Binding-site contacts:
Ligand atom O5 contacts residue GLY120 of chain 1.A at 3.4 Å.
Ligand atom O2 contacts residue THR221 of chain 1.A at 4.1 Å.
Ligand atom O1 contacts residue TYR217 of chain 1.A at 2.9 Å (h-bond).
Ligand atom C2 contacts residue TYR217 of chain 1.A at 3.9 Å (hydrophobic).
Ligand atom O1 contacts residue MET42 of chain 1.A at 3.5 Å (h-bond).
Ligand atom C2' contacts residue TYR217 of chain 1.A at 3.8 Å (hydrophobic).
Ligand atom O5 contacts residue PRO119 of chain 1.A at 3.5 Å (h-bond).
Ligand atom C6' contacts residue GLN124 of chain 1.A at 3.7 Å.
Ligand atom C2' contacts residue MET121 of chain 1.A at 4.2 Å (hydrophobic).
Ligand atom C6 contacts residue PRO119 of chain 1.A at 3.5 Å (hydrophobic).
Ligand atom C1' contacts residue PRO119 of chain 1.A at 4.2 Å (hydrophobic).
Ligand atom C3' contacts residue TYR217 of chain 1.A at 3.2 Å (hydrophobic).
Ligand atom O6 contacts residue GLY120 of chain 1.A at 3.1 Å.
Ligand atom C1 contacts residue MET42 of chain 1.A at 3.9 Å (hydrophobic).
Ligand atom C1' contacts residue THR38 of chain 1.A at 3.8 Å.
Ligand atom O3 contacts residue MET227 of chain 1.A at 3.8 Å.
Ligand atom C3 contacts residue MET227 of chain 1.A at 4.3 Å (hydrophobic).
Ligand atom C2' contacts residue THR38 of chain 1.A at 3.6 Å.
Ligand atom C3' contacts residue GLN124 of chain 1.A at 4.1 Å.
Ligand atom C4' contacts residue MET121 of chain 1.A at 3.9 Å (hydrophobic).
Ligand atom O6 contacts residue PRO119 of chain 1.A at 3.5 Å.
Ligand atom C1' contacts residue MET121 of chain 1.A at 4.1 Å (hydrophobic).
Ligand atom O1 contacts residue THR38 of chain 1.A at 4.0 Å.
Ligand atom C6' contacts residue TYR217 of chain 1.A at 4.3 Å (hydrophobic).
Ligand atom C3' contacts residue MET42 of chain 1.A at 4.1 Å (hydrophobic).
Ligand atom O5 contacts residue THR38 of chain 1.A at 4.0 Å.
Ligand atom O2 contacts residue MET227 of chain 1.A at 4.0 Å.
Ligand atom C4' contacts residue GLN124 of chain 1.A at 4.1 Å.
Ligand atom C1 contacts residue TYR217 of chain 1.A at 3.9 Å (hydrophobic).
Ligand atom C5 contacts residue GLY120 of chain 1.A at 4.2 Å.
Ligand atom O2 contacts residue TYR217 of chain 1.A at 3.0 Å (h-bond).
Ligand atom C2' contacts residue GLY120 of chain 1.A at 4.1 Å.
Ligand atom C6 contacts residue GLY120 of chain 1.A at 3.7 Å.
Ligand atom C5 contacts residue PRO119 of chain 1.A at 4.1 Å (hydrophobic).
Ligand atom C2' contacts residue MET42 of chain 1.A at 3.9 Å (hydrophobic).
Ligand atom C1' contacts residue GLY120 of chain 1.A at 3.3 Å.
Ligand atom C6' contacts residue MET128 of chain 1.A at 3.4 Å (hydrophobic).
Ligand atom O2 contacts residue MET42 of chain 1.A at 3.9 Å.
Ligand atom C1' contacts residue TYR217 of chain 1.A at 3.7 Å (hydrophobic).
Ligand atom C5' contacts residue LEU45 of chain 1.A at 3.9 Å (hydrophobic).

Sequence of chain 1.A:
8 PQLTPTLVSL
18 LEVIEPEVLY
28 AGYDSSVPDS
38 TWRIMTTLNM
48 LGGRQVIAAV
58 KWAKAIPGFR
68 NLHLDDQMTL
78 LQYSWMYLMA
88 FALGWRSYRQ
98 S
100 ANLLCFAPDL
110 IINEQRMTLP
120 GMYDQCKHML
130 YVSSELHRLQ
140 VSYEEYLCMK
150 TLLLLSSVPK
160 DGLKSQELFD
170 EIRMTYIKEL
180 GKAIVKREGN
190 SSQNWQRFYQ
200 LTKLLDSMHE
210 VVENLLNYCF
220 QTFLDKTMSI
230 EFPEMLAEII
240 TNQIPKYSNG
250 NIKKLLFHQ

The protein below binds the small molecule below.
Small molecule (SMILES): CCCCCCO[C@@H]1O[C@H](CO)[C@@H](O)[C@H](O)[C@H]1O